Binding-site contacts:
Ligand atom C7 contacts residue ILE247 of chain 1.G at 3.7 Å (hydrophobic).
Ligand atom O7 contacts residue ILE247 of chain 1.G at 3.5 Å.
Ligand atom O5 contacts residue THR206 of chain 1.G at 4.3 Å.
Ligand atom C5 contacts residue THR206 of chain 1.G at 3.8 Å.
Ligand atom C6 contacts residue ASN204 of chain 1.G at 3.5 Å.
Ligand atom O5 contacts residue ASN204 of chain 1.G at 2.5 Å (h-bond).
Ligand atom C6 contacts residue THR206 of chain 1.G at 3.9 Å.
Ligand atom C5 contacts residue ASN204 of chain 1.G at 3.6 Å.
Ligand atom C8 contacts residue ASN246 of chain 1.G at 3.4 Å.
Ligand atom C1 contacts residue ASN204 of chain 1.G at 3.4 Å.
Ligand atom O6 contacts residue ASN204 of chain 1.G at 2.4 Å (h-bond).
Ligand atom N2 contacts residue ILE247 of chain 1.G at 4.5 Å.
Ligand atom C8 contacts residue ILE247 of chain 1.G at 3.7 Å (hydrophobic).
Ligand atom C8 contacts residue GLU245 of chain 1.G at 4.3 Å.

This protein binds this small molecule.
Small molecule (SMILES): CC(=O)N[C@H]1[C@H](O[C@H]2[C@H](O)[C@@H](NC(C)=O)CO[C@@H]2CO)O[C@H](CO)[C@@H](O[C@@H]2O[C@H](CO)[C@@H](O)[C@H](O)[C@@H]2O)[C@@H]1O

Sequence of chain 1.G:
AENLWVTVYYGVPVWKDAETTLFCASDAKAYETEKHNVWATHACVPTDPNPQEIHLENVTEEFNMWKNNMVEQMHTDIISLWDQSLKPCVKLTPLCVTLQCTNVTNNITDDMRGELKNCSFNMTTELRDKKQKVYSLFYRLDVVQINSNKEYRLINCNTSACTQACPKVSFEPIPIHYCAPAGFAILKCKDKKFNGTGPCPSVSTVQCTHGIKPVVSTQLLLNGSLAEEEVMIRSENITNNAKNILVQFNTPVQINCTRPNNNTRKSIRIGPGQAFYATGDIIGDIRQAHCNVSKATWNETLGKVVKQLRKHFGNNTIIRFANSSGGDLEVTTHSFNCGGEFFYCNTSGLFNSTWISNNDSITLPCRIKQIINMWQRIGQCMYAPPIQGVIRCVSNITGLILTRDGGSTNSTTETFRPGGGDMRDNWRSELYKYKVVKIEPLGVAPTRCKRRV